Binding-site contacts:
Ligand atom C7 contacts residue GLU455 of chain 2.A at 4.1 Å.
Ligand atom C2 contacts residue ASN457 of chain 2.A at 2.4 Å.
Ligand atom C5 contacts residue ASN457 of chain 2.A at 3.7 Å.
Ligand atom C8 contacts residue LEU456 of chain 2.A at 4.2 Å (hydrophobic).
Ligand atom C7 contacts residue ASN457 of chain 2.A at 3.7 Å.
Ligand atom C1 contacts residue ASN457 of chain 2.A at 1.5 Å.
Ligand atom O7 contacts residue ASN457 of chain 2.A at 4.0 Å.
Ligand atom C3 contacts residue ASN457 of chain 2.A at 3.8 Å.
Ligand atom O5 contacts residue ASN457 of chain 2.A at 2.4 Å (h-bond).
Ligand atom N2 contacts residue GLU455 of chain 2.A at 3.7 Å.
Ligand atom C8 contacts residue GLU455 of chain 2.A at 3.7 Å.
Ligand atom N2 contacts residue ASN457 of chain 2.A at 3.0 Å (h-bond).
Ligand atom C4 contacts residue ASN457 of chain 2.A at 4.1 Å.

This small molecule binds to this protein.
Small molecule (SMILES): CC(=O)N[C@H]1[C@H](O[C@H]2[C@H](O)[C@@H](NC(C)=O)CO[C@@H]2CO)O[C@H](CO)[C@@H](O[C@@H]2O[C@H](CO)[C@@H](O)[C@H](O[C@H]3O[C@H](CO)[C@@H](O)[C@H](O)[C@@H]3O[C@H]3O[C@H](CO)[C@@H](O)[C@H](O)[C@@H]3O)[C@@H]2O)[C@@H]1O

Sequence of chain 2.A:
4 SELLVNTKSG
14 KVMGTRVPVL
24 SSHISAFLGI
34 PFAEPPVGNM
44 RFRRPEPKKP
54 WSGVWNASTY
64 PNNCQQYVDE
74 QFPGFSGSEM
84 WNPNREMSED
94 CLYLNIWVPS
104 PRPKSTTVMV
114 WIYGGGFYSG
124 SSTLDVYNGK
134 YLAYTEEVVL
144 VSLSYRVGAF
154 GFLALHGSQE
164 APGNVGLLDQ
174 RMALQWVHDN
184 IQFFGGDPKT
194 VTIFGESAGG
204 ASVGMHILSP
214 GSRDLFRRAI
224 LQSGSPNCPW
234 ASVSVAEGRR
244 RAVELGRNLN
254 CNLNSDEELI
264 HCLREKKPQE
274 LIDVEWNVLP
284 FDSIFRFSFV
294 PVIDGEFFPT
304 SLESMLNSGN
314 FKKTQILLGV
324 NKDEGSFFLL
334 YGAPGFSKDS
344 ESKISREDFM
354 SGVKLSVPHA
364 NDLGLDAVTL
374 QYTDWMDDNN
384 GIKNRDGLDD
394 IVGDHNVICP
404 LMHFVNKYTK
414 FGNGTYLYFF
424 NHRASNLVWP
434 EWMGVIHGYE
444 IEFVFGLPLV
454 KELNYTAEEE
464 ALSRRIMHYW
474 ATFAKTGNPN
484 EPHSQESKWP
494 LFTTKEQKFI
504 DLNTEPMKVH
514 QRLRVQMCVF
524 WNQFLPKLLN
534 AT